Sequence of chain 1.B:
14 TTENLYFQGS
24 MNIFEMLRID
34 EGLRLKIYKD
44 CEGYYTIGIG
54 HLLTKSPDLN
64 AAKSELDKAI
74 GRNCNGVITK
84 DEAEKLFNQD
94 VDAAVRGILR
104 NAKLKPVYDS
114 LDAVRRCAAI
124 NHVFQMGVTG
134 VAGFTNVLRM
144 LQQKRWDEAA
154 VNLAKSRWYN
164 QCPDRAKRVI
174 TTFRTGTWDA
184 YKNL

Binding-site contacts:
Ligand atom C2 contacts residue VAL134 of chain 1.B at 3.1 Å (hydrophobic).
Ligand atom C3 contacts residue ALA122 of chain 1.B at 4.0 Å (hydrophobic).
Ligand atom C3 contacts residue VAL110 of chain 1.B at 4.2 Å (hydrophobic).
Ligand atom C5 contacts residue VAL134 of chain 1.B at 3.8 Å (hydrophobic).
Ligand atom C13 contacts residue VAL140 of chain 1.B at 4.1 Å (hydrophobic).
Ligand atom C4 contacts residue PHE176 of chain 1.B at 3.5 Å (hydrophobic).
Ligand atom C8 contacts residue TYR111 of chain 1.B at 4.2 Å (hydrophobic).
Ligand atom C5 contacts residue ILE101 of chain 1.B at 4.0 Å (hydrophobic).
Ligand atom C5 contacts residue LEU107 of chain 1.B at 4.1 Å (hydrophobic).
Ligand atom C14 contacts residue VAL134 of chain 1.B at 3.0 Å (hydrophobic).
Ligand atom C2 contacts residue HIS125 of chain 1.B at 4.0 Å.
Ligand atom C8 contacts residue LEU107 of chain 1.B at 4.1 Å (hydrophobic).
Ligand atom C4 contacts residue LEU144 of chain 1.B at 3.6 Å (hydrophobic).
Ligand atom C1 contacts residue VAL134 of chain 1.B at 3.8 Å (hydrophobic).
Ligand atom C8 contacts residue ILE101 of chain 1.B at 4.2 Å (hydrophobic).
Ligand atom C8 contacts residue ALA122 of chain 1.B at 3.7 Å (hydrophobic).
Ligand atom C7 contacts residue LEU107 of chain 1.B at 4.1 Å (hydrophobic).
Ligand atom C14 contacts residue HIS125 of chain 1.B at 4.0 Å.
Ligand atom O6 contacts residue VAL134 of chain 1.B at 2.5 Å.
Ligand atom C7 contacts residue ALA122 of chain 1.B at 3.9 Å (hydrophobic).
Ligand atom C3 contacts residue LEU144 of chain 1.B at 4.0 Å (hydrophobic).
Ligand atom C1 contacts residue ALA122 of chain 1.B at 4.0 Å (hydrophobic).
Ligand atom C2 contacts residue ALA122 of chain 1.B at 3.7 Å (hydrophobic).
Ligand atom O6 contacts residue HIS125 of chain 1.B at 2.9 Å (h-bond).
Ligand atom C13 contacts residue VAL134 of chain 1.B at 3.7 Å (hydrophobic).
Ligand atom C7 contacts residue VAL110 of chain 1.B at 4.2 Å (hydrophobic).
Ligand atom C13 contacts residue HIS125 of chain 1.B at 3.2 Å.
Ligand atom C4 contacts residue HIS125 of chain 1.B at 3.6 Å.
Ligand atom C14 contacts residue LEU141 of chain 1.B at 3.8 Å (hydrophobic).
Ligand atom C1 contacts residue PHE176 of chain 1.B at 4.2 Å (hydrophobic).
Ligand atom C13 contacts residue LEU144 of chain 1.B at 4.2 Å (hydrophobic).
Ligand atom C7 contacts residue TYR111 of chain 1.B at 4.0 Å (hydrophobic).
Ligand atom C7 contacts residue LEU141 of chain 1.B at 4.2 Å (hydrophobic).
Ligand atom O6 contacts residue ALA122 of chain 1.B at 3.6 Å.
Ligand atom C3 contacts residue LEU141 of chain 1.B at 3.9 Å (hydrophobic).
Ligand atom C4 contacts residue VAL134 of chain 1.B at 4.1 Å (hydrophobic).
Ligand atom C5 contacts residue VAL126 of chain 1.B at 3.8 Å (hydrophobic).
Ligand atom O6 contacts residue VAL126 of chain 1.B at 3.7 Å.
Ligand atom C14 contacts residue PHE137 of chain 1.B at 4.0 Å (hydrophobic).
Ligand atom C5 contacts residue ALA122 of chain 1.B at 3.6 Å (hydrophobic).

This small molecule binds to this protein.
Small molecule (SMILES): C=CCc1ccccc1O